Binding-site contacts:
Ligand atom CAE contacts residue ZN1 of chain 1.C at 3.4 Å.
Ligand atom CAG contacts residue TRP87 of chain 1.A at 3.5 Å (hydrophobic).
Ligand atom CAN contacts residue GLY209 of chain 1.A at 3.9 Å.
Ligand atom CAB contacts residue CYS198 of chain 1.A at 3.9 Å (hydrophobic).
Ligand atom OAC contacts residue ASP118 of chain 1.A at 3.5 Å (salt-bridge).
Ligand atom OAR contacts residue TRP87 of chain 1.A at 2.9 Å.
Ligand atom CAJ contacts residue TYR67 of chain 1.A at 3.8 Å (hydrophobic).
Ligand atom SAD contacts residue ZN1 of chain 1.D at 3.4 Å.
Ligand atom SAD contacts residue ZN1 of chain 1.C at 3.2 Å.
Ligand atom CAB contacts residue HIS240 of chain 1.A at 3.4 Å.
Ligand atom CAI contacts residue HIS240 of chain 1.A at 3.8 Å.
Ligand atom CAA contacts residue HIS179 of chain 1.A at 3.7 Å.
Ligand atom CAK contacts residue TYR67 of chain 1.A at 3.7 Å (hydrophobic).
Ligand atom CAF contacts residue ASN210 of chain 1.A at 4.0 Å.
Ligand atom CAB contacts residue ZN1 of chain 1.D at 2.7 Å.
Ligand atom CAL contacts residue ARG205 of chain 1.A at 3.5 Å.
Ligand atom CAM contacts residue ARG205 of chain 1.A at 3.9 Å.
Ligand atom OAC contacts residue HIS240 of chain 1.A at 2.5 Å (h-bond).
Ligand atom CAM contacts residue GLY209 of chain 1.A at 3.9 Å.
Ligand atom SAD contacts residue ASN210 of chain 1.A at 3.8 Å.
Ligand atom OAR contacts residue PHE62 of chain 1.A at 3.5 Å.
Ligand atom SAD contacts residue HIS179 of chain 1.A at 3.4 Å.
Ligand atom OAQ contacts residue ASP117 of chain 1.A at 3.4 Å (salt-bridge).
Ligand atom OAQ contacts residue ASP118 of chain 1.A at 3.1 Å (salt-bridge).
Ligand atom OAC contacts residue ZN1 of chain 1.D at 1.7 Å.
Ligand atom CAE contacts residue ZN1 of chain 1.D at 3.4 Å.
Ligand atom CAN contacts residue TYR67 of chain 1.A at 3.3 Å (hydrophobic).
Ligand atom CAE contacts residue ASP118 of chain 1.A at 3.2 Å.
Ligand atom CAB contacts residue HIS179 of chain 1.A at 3.5 Å.
Ligand atom OAQ contacts residue HIS116 of chain 1.A at 3.7 Å.
Ligand atom CAK contacts residue ARG205 of chain 1.A at 4.0 Å.
Ligand atom OAS contacts residue PHE62 of chain 1.A at 4.0 Å.
Ligand atom PAP contacts residue TRP87 of chain 1.A at 4.0 Å.
Ligand atom CAA contacts residue ARG205 of chain 1.A at 3.5 Å.
Ligand atom CAM contacts residue TYR67 of chain 1.A at 3.4 Å (hydrophobic).
Ligand atom CAL contacts residue TYR67 of chain 1.A at 3.7 Å (hydrophobic).
Ligand atom CAO contacts residue TYR67 of chain 1.A at 3.6 Å (hydrophobic).
Ligand atom OAQ contacts residue TRP87 of chain 1.A at 4.0 Å.
Ligand atom OAC contacts residue CYS198 of chain 1.A at 2.8 Å (h-bond).
Ligand atom OAS contacts residue ASN210 of chain 1.A at 3.9 Å.

Sequence of chain 1.A:
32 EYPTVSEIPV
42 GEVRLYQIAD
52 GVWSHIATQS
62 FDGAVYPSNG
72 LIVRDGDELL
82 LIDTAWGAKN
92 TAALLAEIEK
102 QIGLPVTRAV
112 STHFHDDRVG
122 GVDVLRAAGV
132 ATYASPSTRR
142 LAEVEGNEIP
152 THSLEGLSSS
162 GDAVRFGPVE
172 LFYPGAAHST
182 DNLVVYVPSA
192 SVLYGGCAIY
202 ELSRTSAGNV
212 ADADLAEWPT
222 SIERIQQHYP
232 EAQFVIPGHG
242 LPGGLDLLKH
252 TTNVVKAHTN

The protein below binds the small molecule below.
Small molecule (SMILES): CC(=O)SC[C@@H](CCCc1ccccc1)P(=O)(O)O